Sequence of chain 10.E:
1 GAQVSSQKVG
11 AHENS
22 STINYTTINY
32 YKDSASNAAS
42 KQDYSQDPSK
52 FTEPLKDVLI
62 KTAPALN

The protein below binds the small molecule below.
Small molecule (SMILES): CC[C@H](C)[C@H](N)C(=O)N[C@@H](CO)C(=O)N[C@@H](CCC(=O)O)C(=O)N[C@H](C=O)C(C)C

Binding-site contacts:
Ligand atom O contacts residue GLN3 of chain 10.E at 2.9 Å (h-bond).
Ligand atom CG1 contacts residue GLN3 of chain 10.E at 3.3 Å.
Ligand atom OG contacts residue GLN3 of chain 10.E at 3.3 Å (h-bond).
Ligand atom CG contacts residue VAL4 of chain 10.E at 4.4 Å (hydrophobic).
Ligand atom CA contacts residue ALA2 of chain 10.E at 3.3 Å (hydrophobic).
Ligand atom N contacts residue GLY1 of chain 10.E at 4.5 Å.
Ligand atom C contacts residue VAL4 of chain 10.E at 3.5 Å (hydrophobic).
Ligand atom CB contacts residue GLN3 of chain 10.E at 4.0 Å.
Ligand atom N contacts residue VAL4 of chain 10.E at 4.3 Å.
Ligand atom C contacts residue VAL4 of chain 10.E at 4.0 Å (hydrophobic).
Ligand atom CG1 contacts residue ALA2 of chain 10.E at 4.5 Å (hydrophobic).
Ligand atom CA contacts residue GLN3 of chain 10.E at 4.5 Å.
Ligand atom CG2 contacts residue SER5 of chain 10.E at 3.4 Å.
Ligand atom CB contacts residue GLN3 of chain 10.E at 3.7 Å.
Ligand atom CD contacts residue VAL4 of chain 10.E at 3.6 Å (hydrophobic).
Ligand atom O contacts residue VAL4 of chain 10.E at 4.4 Å.
Ligand atom CB contacts residue ALA2 of chain 10.E at 3.3 Å (hydrophobic).
Ligand atom CB contacts residue VAL4 of chain 10.E at 4.4 Å (hydrophobic).
Ligand atom OE1 contacts residue ASN25 of chain 10.E at 4.2 Å.
Ligand atom CG2 contacts residue ALA2 of chain 10.E at 4.0 Å (hydrophobic).
Ligand atom O contacts residue ALA2 of chain 10.E at 4.0 Å.
Ligand atom C contacts residue ALA2 of chain 10.E at 4.0 Å (hydrophobic).
Ligand atom N contacts residue VAL4 of chain 10.E at 3.1 Å (h-bond).
Ligand atom CB contacts residue VAL4 of chain 10.E at 4.0 Å (hydrophobic).
Ligand atom CA contacts residue ALA2 of chain 10.E at 3.9 Å (hydrophobic).
Ligand atom OE1 contacts residue VAL4 of chain 10.E at 3.6 Å.
Ligand atom CG2 contacts residue VAL4 of chain 10.E at 3.4 Å (hydrophobic).
Ligand atom O contacts residue VAL4 of chain 10.E at 3.2 Å (h-bond).
Ligand atom N contacts residue GLN3 of chain 10.E at 4.5 Å.
Ligand atom OE2 contacts residue VAL4 of chain 10.E at 3.7 Å.
Ligand atom CA contacts residue VAL4 of chain 10.E at 3.3 Å (hydrophobic).
Ligand atom C contacts residue GLN3 of chain 10.E at 3.9 Å.
Ligand atom N contacts residue ALA2 of chain 10.E at 2.8 Å (h-bond).
Ligand atom CG2 contacts residue GLN3 of chain 10.E at 3.5 Å.
Ligand atom CA contacts residue VAL4 of chain 10.E at 4.1 Å (hydrophobic).
Ligand atom CB contacts residue ALA2 of chain 10.E at 4.4 Å (hydrophobic).
Ligand atom C contacts residue ALA2 of chain 10.E at 3.5 Å (hydrophobic).